Sequence of chain 1.F:
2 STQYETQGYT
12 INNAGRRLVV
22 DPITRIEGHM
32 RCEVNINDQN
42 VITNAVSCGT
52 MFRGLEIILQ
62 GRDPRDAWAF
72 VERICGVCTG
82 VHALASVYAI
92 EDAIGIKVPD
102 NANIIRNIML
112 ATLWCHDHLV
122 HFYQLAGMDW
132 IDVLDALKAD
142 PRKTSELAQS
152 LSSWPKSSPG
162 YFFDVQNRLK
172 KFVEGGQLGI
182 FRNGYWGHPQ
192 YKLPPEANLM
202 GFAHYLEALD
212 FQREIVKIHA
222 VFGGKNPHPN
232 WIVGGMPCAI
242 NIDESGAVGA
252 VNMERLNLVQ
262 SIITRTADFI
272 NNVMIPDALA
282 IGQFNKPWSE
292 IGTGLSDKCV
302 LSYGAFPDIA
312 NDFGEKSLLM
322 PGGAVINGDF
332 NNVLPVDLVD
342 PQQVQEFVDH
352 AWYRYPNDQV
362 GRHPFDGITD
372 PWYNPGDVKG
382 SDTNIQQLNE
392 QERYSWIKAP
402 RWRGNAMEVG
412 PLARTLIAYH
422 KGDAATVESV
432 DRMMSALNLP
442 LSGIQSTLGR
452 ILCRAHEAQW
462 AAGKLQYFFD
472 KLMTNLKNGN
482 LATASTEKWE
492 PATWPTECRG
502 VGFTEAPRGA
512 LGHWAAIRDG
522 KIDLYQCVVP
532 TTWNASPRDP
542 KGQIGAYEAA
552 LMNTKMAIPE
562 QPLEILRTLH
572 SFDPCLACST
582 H

This small molecule binds to this protein.
Small molecule (SMILES): N#C[Fe](=C=O)C#N

Binding-site contacts:
Ligand atom C3 contacts residue NI1 of chain 1.IA at 4.0 Å.
Ligand atom O3 contacts residue VAL530 of chain 1.F at 3.4 Å.
Ligand atom FE contacts residue CYS579 of chain 1.F at 2.3 Å.
Ligand atom FE contacts residue CYS79 of chain 1.F at 2.2 Å.
Ligand atom N1 contacts residue PRO531 of chain 1.F at 3.5 Å.
Ligand atom C3 contacts residue VAL82 of chain 1.F at 3.7 Å (hydrophobic).
Ligand atom C1 contacts residue NI1 of chain 1.IA at 3.7 Å.
Ligand atom O3 contacts residue CYS579 of chain 1.F at 3.5 Å (h-bond).
Ligand atom C1 contacts residue CYS579 of chain 1.F at 3.1 Å (hydrophobic).
Ligand atom O3 contacts residue ALA507 of chain 1.F at 3.5 Å.
Ligand atom C1 contacts residue THR532 of chain 1.F at 3.8 Å.
Ligand atom N2 contacts residue PRO508 of chain 1.F at 3.2 Å (h-bond).
Ligand atom N1 contacts residue ARG509 of chain 1.F at 3.7 Å.
Ligand atom O3 contacts residue HIS83 of chain 1.F at 3.2 Å (h-bond).
Ligand atom N2 contacts residue CYS79 of chain 1.F at 3.4 Å.
Ligand atom C1 contacts residue PRO531 of chain 1.F at 4.0 Å (hydrophobic).
Ligand atom N2 contacts residue ARG509 of chain 1.F at 3.0 Å (salt-bridge).
Ligand atom C3 contacts residue VAL530 of chain 1.F at 3.5 Å (hydrophobic).
Ligand atom O3 contacts residue LEU512 of chain 1.F at 3.4 Å.
Ligand atom C3 contacts residue CYS79 of chain 1.F at 3.0 Å (hydrophobic).
Ligand atom N2 contacts residue ALA507 of chain 1.F at 3.4 Å.
Ligand atom C1 contacts residue ARG509 of chain 1.F at 3.6 Å.
Ligand atom C2 contacts residue ARG509 of chain 1.F at 3.4 Å.
Ligand atom C3 contacts residue HIS83 of chain 1.F at 3.5 Å.
Ligand atom C1 contacts residue VAL530 of chain 1.F at 3.6 Å (hydrophobic).
Ligand atom C2 contacts residue CYS79 of chain 1.F at 3.0 Å (hydrophobic).
Ligand atom FE contacts residue NI1 of chain 1.IA at 2.5 Å.
Ligand atom N1 contacts residue CYS576 of chain 1.F at 3.8 Å.
Ligand atom FE contacts residue CYS576 of chain 1.F at 3.9 Å.
Ligand atom O3 contacts residue PRO531 of chain 1.F at 3.8 Å.
Ligand atom C2 contacts residue ALA507 of chain 1.F at 3.6 Å (hydrophobic).
Ligand atom N1 contacts residue CYS579 of chain 1.F at 3.5 Å.
Ligand atom O3 contacts residue CYS79 of chain 1.F at 3.9 Å.
Ligand atom C3 contacts residue ALA507 of chain 1.F at 3.7 Å (hydrophobic).
Ligand atom C1 contacts residue CYS576 of chain 1.F at 3.7 Å (hydrophobic).
Ligand atom C2 contacts residue NI1 of chain 1.IA at 3.7 Å.
Ligand atom C3 contacts residue CYS579 of chain 1.F at 2.8 Å (hydrophobic).
Ligand atom O3 contacts residue VAL82 of chain 1.F at 3.4 Å.
Ligand atom N1 contacts residue VAL530 of chain 1.F at 3.6 Å.
Ligand atom N1 contacts residue THR532 of chain 1.F at 2.9 Å (h-bond).